Sequence of chain 1.B:
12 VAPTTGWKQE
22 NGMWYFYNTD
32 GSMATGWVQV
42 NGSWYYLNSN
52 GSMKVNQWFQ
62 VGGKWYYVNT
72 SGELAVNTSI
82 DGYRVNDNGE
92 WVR

Binding-site contacts:
Ligand atom C2 contacts residue LEU75 of chain 1.B at 3.9 Å (hydrophobic).
Ligand atom N1 contacts residue ASN89 of chain 1.B at 4.2 Å.
Ligand atom C5 contacts residue TRP45 of chain 1.B at 3.7 Å (hydrophobic).
Ligand atom N1 contacts residue TRP38 of chain 1.B at 4.2 Å.
Ligand atom C3 contacts residue TRP38 of chain 1.B at 3.8 Å (hydrophobic).
Ligand atom C3 contacts residue TYR67 of chain 1.B at 3.9 Å (hydrophobic).
Ligand atom C2 contacts residue TRP38 of chain 1.B at 3.8 Å (hydrophobic).
Ligand atom C2 contacts residue ASN89 of chain 1.B at 3.9 Å.
Ligand atom N1 contacts residue TRP45 of chain 1.B at 4.4 Å.
Ligand atom C4 contacts residue TRP45 of chain 1.B at 4.2 Å (hydrophobic).
Ligand atom C5 contacts residue TRP38 of chain 1.B at 3.6 Å (hydrophobic).
Ligand atom C3 contacts residue ASN89 of chain 1.B at 4.2 Å.
Ligand atom C2 contacts residue TRP45 of chain 1.B at 3.6 Å (hydrophobic).
Ligand atom C4 contacts residue ASN89 of chain 1.B at 3.1 Å.

A small-molecule ligand and the protein it binds are described below.
Small molecule (SMILES): C[N+](C)(C)CCOP(=O)(O)O